Sequence of chain 1.A:
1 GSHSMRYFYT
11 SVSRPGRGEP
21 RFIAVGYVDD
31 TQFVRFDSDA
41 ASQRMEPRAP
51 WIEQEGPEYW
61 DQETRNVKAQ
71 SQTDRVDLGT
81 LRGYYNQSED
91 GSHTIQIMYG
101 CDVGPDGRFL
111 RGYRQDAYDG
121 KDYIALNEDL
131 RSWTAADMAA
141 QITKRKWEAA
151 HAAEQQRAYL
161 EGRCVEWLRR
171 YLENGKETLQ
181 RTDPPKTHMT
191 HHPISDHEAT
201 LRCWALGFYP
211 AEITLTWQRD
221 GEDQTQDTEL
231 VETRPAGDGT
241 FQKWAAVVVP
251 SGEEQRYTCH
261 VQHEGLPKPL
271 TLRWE

This protein binds this small molecule.
Small molecule (SMILES): C[C@@H](O)[C@H](NC(=O)[C@@H](N)CCCCN)C(=O)N[C@@H](Cc1ccccc1)C(=O)N1CCC[C@H]1C(=O)N1CCC[C@H]1C(=O)N[C@H](C(=O)N[C@@H](CCC(=O)O)C(=O)N1CCC[C@H]1C(=O)N[C@@H](CCCCN)C(=O)O)[C@@H](C)O

Binding-site contacts:
Ligand atom O contacts residue TRP147 of chain 1.A at 3.1 Å (h-bond).
Ligand atom CG2 contacts residue TYR7 of chain 1.A at 3.5 Å (hydrophobic).
Ligand atom CG2 contacts residue GLU63 of chain 1.A at 3.4 Å.
Ligand atom N contacts residue TYR7 of chain 1.A at 3.0 Å (h-bond).
Ligand atom CB contacts residue GLU63 of chain 1.A at 3.5 Å.
Ligand atom NZ contacts residue TRP167 of chain 1.A at 3.4 Å.
Ligand atom CE contacts residue TYR59 of chain 1.A at 3.4 Å (hydrophobic).
Ligand atom NZ contacts residue ASP116 of chain 1.A at 2.7 Å (salt-bridge).
Ligand atom CG contacts residue TYR171 of chain 1.A at 3.5 Å (hydrophobic).
Ligand atom CE contacts residue ASP116 of chain 1.A at 3.3 Å.
Ligand atom CD contacts residue SO41 of chain 1.E at 3.4 Å.
Ligand atom CB contacts residue TYR99 of chain 1.A at 3.4 Å (hydrophobic).
Ligand atom N contacts residue TYR171 of chain 1.A at 2.7 Å (h-bond).
Ligand atom CA contacts residue TYR99 of chain 1.A at 3.4 Å (hydrophobic).
Ligand atom O contacts residue TRP147 of chain 1.A at 3.1 Å (h-bond).
Ligand atom NZ contacts residue GLN62 of chain 1.A at 3.1 Å (h-bond).
Ligand atom N contacts residue ASP77 of chain 1.A at 2.9 Å (salt-bridge).
Ligand atom N contacts residue GLU63 of chain 1.A at 2.9 Å (salt-bridge).
Ligand atom CG contacts residue ALA69 of chain 1.A at 3.5 Å (hydrophobic).
Ligand atom CD contacts residue TRP167 of chain 1.A at 3.5 Å (hydrophobic).
Ligand atom CD1 contacts residue TYR159 of chain 1.A at 3.4 Å (hydrophobic).
Ligand atom OXT contacts residue LYS146 of chain 1.A at 2.8 Å (salt-bridge).
Ligand atom CA contacts residue TYR7 of chain 1.A at 3.2 Å (hydrophobic).
Ligand atom CE contacts residue TRP167 of chain 1.A at 3.3 Å (hydrophobic).
Ligand atom N contacts residue TYR99 of chain 1.A at 3.0 Å (h-bond).
Ligand atom O contacts residue THR143 of chain 1.A at 2.7 Å (h-bond).
Ligand atom OG1 contacts residue GLU63 of chain 1.A at 2.8 Å (salt-bridge).
Ligand atom C contacts residue TYR84 of chain 1.A at 3.5 Å (hydrophobic).
Ligand atom O contacts residue ARG163 of chain 1.A at 3.1 Å (salt-bridge).
Ligand atom N contacts residue TYR7 of chain 1.A at 3.5 Å (h-bond).
Ligand atom O contacts residue TYR84 of chain 1.A at 2.7 Å (h-bond).
Ligand atom CG contacts residue ASP77 of chain 1.A at 3.5 Å.
Ligand atom CA contacts residue GLN70 of chain 1.A at 3.3 Å.
Ligand atom CD contacts residue ARG163 of chain 1.A at 3.4 Å.
Ligand atom CA contacts residue TYR171 of chain 1.A at 3.5 Å (hydrophobic).
Ligand atom NZ contacts residue SO41 of chain 1.E at 2.8 Å (h-bond).
Ligand atom CE2 contacts residue GLN156 of chain 1.A at 3.5 Å.
Ligand atom OG1 contacts residue ASN66 of chain 1.A at 3.0 Å (h-bond).
Ligand atom C contacts residue TYR7 of chain 1.A at 3.3 Å (hydrophobic).
Ligand atom O contacts residue TYR159 of chain 1.A at 2.6 Å (h-bond).